This protein binds this small molecule.
Small molecule (SMILES): CC(=O)C(=O)O

Sequence of chain 3.A:
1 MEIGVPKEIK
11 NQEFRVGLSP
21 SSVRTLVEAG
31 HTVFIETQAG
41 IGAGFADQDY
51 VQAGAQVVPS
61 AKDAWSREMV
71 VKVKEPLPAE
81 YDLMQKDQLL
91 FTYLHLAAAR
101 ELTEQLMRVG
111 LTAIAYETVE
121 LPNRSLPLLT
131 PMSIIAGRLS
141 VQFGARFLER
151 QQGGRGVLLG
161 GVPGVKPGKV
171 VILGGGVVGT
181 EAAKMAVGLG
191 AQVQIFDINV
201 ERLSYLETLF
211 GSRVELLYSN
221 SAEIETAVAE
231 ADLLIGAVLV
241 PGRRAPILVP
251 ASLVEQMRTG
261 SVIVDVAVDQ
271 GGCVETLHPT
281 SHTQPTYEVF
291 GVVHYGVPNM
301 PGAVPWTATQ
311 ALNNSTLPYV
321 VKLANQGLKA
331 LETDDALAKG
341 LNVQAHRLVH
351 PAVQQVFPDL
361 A

Binding-site contacts:
Ligand atom O contacts residue ASN299 of chain 3.A at 3.4 Å (h-bond).
Ligand atom CB contacts residue MET132 of chain 3.A at 4.4 Å (hydrophobic).
Ligand atom C contacts residue ASN299 of chain 3.A at 4.0 Å.
Ligand atom O3 contacts residue HIS95 of chain 3.A at 2.8 Å (h-bond).
Ligand atom C contacts residue ARG15 of chain 3.A at 3.8 Å.
Ligand atom C contacts residue TYR93 of chain 3.A at 3.7 Å (hydrophobic).
Ligand atom OXT contacts residue ASN299 of chain 3.A at 4.0 Å.
Ligand atom OXT contacts residue TYR93 of chain 3.A at 3.9 Å.
Ligand atom O3 contacts residue LYS74 of chain 3.A at 3.3 Å (salt-bridge).
Ligand atom CA contacts residue TYR93 of chain 3.A at 3.7 Å (hydrophobic).
Ligand atom O contacts residue TYR93 of chain 3.A at 4.1 Å.
Ligand atom CB contacts residue LEU129 of chain 3.A at 3.6 Å (hydrophobic).
Ligand atom O contacts residue ARG15 of chain 3.A at 2.9 Å (salt-bridge).
Ligand atom C contacts residue LYS74 of chain 3.A at 3.7 Å.
Ligand atom CB contacts residue TYR93 of chain 3.A at 3.8 Å (hydrophobic).
Ligand atom OXT contacts residue ARG15 of chain 3.A at 3.1 Å (salt-bridge).
Ligand atom O3 contacts residue TYR93 of chain 3.A at 3.6 Å.
Ligand atom CA contacts residue LYS74 of chain 3.A at 4.0 Å.
Ligand atom OXT contacts residue LYS74 of chain 3.A at 2.4 Å (salt-bridge).
Ligand atom O contacts residue MET132 of chain 3.A at 3.6 Å.
Ligand atom CA contacts residue HIS95 of chain 3.A at 4.0 Å.
Ligand atom CB contacts residue HIS95 of chain 3.A at 4.4 Å.